Sequence of chain 1.E:
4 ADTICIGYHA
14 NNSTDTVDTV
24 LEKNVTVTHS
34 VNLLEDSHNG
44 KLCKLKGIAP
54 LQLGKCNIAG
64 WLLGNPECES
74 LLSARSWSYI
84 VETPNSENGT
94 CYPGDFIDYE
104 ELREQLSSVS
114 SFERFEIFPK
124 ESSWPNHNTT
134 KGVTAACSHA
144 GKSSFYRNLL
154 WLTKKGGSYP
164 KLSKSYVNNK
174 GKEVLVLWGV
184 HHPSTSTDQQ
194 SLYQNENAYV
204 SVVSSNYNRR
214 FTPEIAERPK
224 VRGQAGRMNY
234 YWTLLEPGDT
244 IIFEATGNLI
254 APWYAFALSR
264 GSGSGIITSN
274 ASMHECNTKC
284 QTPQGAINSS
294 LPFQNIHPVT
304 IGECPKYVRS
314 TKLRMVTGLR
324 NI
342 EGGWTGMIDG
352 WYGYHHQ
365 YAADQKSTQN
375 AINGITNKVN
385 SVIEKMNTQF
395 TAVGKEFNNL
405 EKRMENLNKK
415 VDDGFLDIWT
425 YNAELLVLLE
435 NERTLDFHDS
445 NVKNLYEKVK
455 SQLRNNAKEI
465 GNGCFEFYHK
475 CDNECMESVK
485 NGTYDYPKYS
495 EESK

The protein below binds the small molecule below.
Small molecule (SMILES): CC(=O)N[C@H]1[C@H](O[C@H]2[C@H](O)[C@@H](NC(C)=O)CO[C@@H]2CO)O[C@H](CO)[C@@H](O[C@@H]2O[C@H](CO)[C@@H](O)[C@H](O[C@H]3O[C@H](CO)[C@@H](O)[C@H](O)[C@@H]3O)[C@@H]2O)[C@@H]1O

Binding-site contacts:
Ligand atom C7 contacts residue CYS94 of chain 1.E at 4.0 Å (hydrophobic).
Ligand atom C6 contacts residue ARG225 of chain 1.E at 4.1 Å.
Ligand atom C8 contacts residue ARG225 of chain 1.E at 4.4 Å.
Ligand atom O3 contacts residue ARG225 of chain 1.E at 2.8 Å (salt-bridge).
Ligand atom O7 contacts residue CYS94 of chain 1.E at 3.4 Å.
Ligand atom O6 contacts residue ASN91 of chain 1.E at 4.1 Å.
Ligand atom C1 contacts residue GLU70 of chain 1.E at 4.4 Å.
Ligand atom C4 contacts residue ARG225 of chain 1.E at 3.8 Å.
Ligand atom C2 contacts residue ARG225 of chain 1.E at 3.7 Å.
Ligand atom C7 contacts residue ARG225 of chain 1.E at 3.7 Å.
Ligand atom C7 contacts residue ASN91 of chain 1.E at 3.2 Å.
Ligand atom C8 contacts residue PRO69 of chain 1.E at 4.4 Å (hydrophobic).
Ligand atom C2 contacts residue ASN91 of chain 1.E at 2.5 Å.
Ligand atom N2 contacts residue GLU70 of chain 1.E at 3.9 Å.
Ligand atom N2 contacts residue ARG225 of chain 1.E at 3.6 Å.
Ligand atom C4 contacts residue ASN91 of chain 1.E at 4.2 Å.
Ligand atom O7 contacts residue ASN91 of chain 1.E at 3.0 Å (h-bond).
Ligand atom C1 contacts residue ARG225 of chain 1.E at 4.3 Å.
Ligand atom O6 contacts residue ARG225 of chain 1.E at 4.0 Å.
Ligand atom C5 contacts residue ARG225 of chain 1.E at 4.0 Å.
Ligand atom C8 contacts residue GLU70 of chain 1.E at 3.7 Å.
Ligand atom O6 contacts residue SER89 of chain 1.E at 3.6 Å.
Ligand atom C8 contacts residue ALA139 of chain 1.E at 4.5 Å (hydrophobic).
Ligand atom C8 contacts residue SER141 of chain 1.E at 4.0 Å.
Ligand atom O2 contacts residue GLY226 of chain 1.E at 4.1 Å.
Ligand atom O7 contacts residue ARG225 of chain 1.E at 3.8 Å.
Ligand atom C5 contacts residue ASN91 of chain 1.E at 3.6 Å.
Ligand atom C7 contacts residue ASN68 of chain 1.E at 4.0 Å.
Ligand atom C8 contacts residue ASN68 of chain 1.E at 3.5 Å.
Ligand atom O5 contacts residue ASN91 of chain 1.E at 2.3 Å (h-bond).
Ligand atom O7 contacts residue ASN68 of chain 1.E at 3.3 Å (h-bond).
Ligand atom C8 contacts residue ASN91 of chain 1.E at 4.4 Å.
Ligand atom C3 contacts residue ASN91 of chain 1.E at 3.8 Å.
Ligand atom O5 contacts residue ARG225 of chain 1.E at 3.7 Å.
Ligand atom N2 contacts residue ASN91 of chain 1.E at 3.0 Å (h-bond).
Ligand atom C3 contacts residue ARG225 of chain 1.E at 3.7 Å.
Ligand atom C7 contacts residue GLU70 of chain 1.E at 3.9 Å.
Ligand atom C1 contacts residue ASN91 of chain 1.E at 1.4 Å.
Ligand atom C8 contacts residue CYS94 of chain 1.E at 4.2 Å (hydrophobic).
Ligand atom C8 contacts residue CYS140 of chain 1.E at 4.5 Å (hydrophobic).